Sequence of chain 1.A:
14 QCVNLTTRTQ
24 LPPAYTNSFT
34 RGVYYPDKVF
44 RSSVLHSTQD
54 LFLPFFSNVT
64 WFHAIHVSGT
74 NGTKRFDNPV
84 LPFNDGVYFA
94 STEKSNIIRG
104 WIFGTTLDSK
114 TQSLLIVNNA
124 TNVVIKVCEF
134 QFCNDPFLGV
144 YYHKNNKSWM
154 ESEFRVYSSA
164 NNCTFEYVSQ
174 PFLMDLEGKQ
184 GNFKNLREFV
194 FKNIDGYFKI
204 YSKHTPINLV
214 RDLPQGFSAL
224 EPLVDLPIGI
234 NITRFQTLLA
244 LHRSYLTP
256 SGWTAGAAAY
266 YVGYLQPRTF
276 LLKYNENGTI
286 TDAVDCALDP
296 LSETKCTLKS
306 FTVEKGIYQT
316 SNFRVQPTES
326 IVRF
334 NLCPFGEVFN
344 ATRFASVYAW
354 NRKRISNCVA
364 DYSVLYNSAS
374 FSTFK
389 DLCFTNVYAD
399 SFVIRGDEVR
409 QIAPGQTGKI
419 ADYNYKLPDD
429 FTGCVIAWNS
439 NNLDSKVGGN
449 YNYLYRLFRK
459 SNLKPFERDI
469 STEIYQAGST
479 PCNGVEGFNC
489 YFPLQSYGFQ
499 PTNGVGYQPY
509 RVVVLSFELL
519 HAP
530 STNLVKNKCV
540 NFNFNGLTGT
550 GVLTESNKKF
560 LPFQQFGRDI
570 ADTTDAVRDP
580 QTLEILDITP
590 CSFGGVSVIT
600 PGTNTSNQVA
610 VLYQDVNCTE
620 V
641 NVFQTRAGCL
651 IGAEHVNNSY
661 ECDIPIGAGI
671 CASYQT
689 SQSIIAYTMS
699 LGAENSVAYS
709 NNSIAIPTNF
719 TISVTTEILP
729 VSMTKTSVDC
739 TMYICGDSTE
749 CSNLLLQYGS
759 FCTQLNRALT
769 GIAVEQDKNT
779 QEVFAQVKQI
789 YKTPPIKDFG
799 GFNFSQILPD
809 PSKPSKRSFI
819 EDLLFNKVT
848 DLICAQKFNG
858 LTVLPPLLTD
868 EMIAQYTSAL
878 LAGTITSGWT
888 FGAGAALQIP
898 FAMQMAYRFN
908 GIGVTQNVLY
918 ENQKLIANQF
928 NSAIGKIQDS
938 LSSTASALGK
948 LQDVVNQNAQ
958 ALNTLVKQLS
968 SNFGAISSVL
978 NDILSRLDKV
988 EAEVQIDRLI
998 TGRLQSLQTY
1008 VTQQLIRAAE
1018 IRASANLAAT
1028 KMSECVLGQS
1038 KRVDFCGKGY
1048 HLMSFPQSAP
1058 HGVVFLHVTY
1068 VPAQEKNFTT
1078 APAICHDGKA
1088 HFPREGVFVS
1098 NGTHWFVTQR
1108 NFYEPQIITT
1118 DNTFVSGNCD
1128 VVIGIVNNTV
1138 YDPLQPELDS

Binding-site contacts:
Ligand atom O5 contacts residue ALA706 of chain 1.A at 4.5 Å.
Ligand atom N2 contacts residue ASN1074 of chain 1.A at 2.9 Å (h-bond).
Ligand atom C2 contacts residue ASN1074 of chain 1.A at 2.5 Å.
Ligand atom C6 contacts residue ALA706 of chain 1.A at 3.5 Å (hydrophobic).
Ligand atom C4 contacts residue ASN1074 of chain 1.A at 4.2 Å.
Ligand atom C1 contacts residue GLN895 of chain 1.B at 4.4 Å.
Ligand atom C8 contacts residue ASN1074 of chain 1.A at 4.3 Å.
Ligand atom O6 contacts residue ALA706 of chain 1.A at 3.5 Å.
Ligand atom C5 contacts residue ALA706 of chain 1.A at 3.6 Å (hydrophobic).
Ligand atom C8 contacts residue LYS1073 of chain 1.A at 4.3 Å.
Ligand atom C5 contacts residue ASN1074 of chain 1.A at 3.7 Å.
Ligand atom O5 contacts residue ASN1074 of chain 1.A at 2.4 Å (h-bond).
Ligand atom C1 contacts residue ASN1074 of chain 1.A at 1.4 Å.
Ligand atom C8 contacts residue GLU1072 of chain 1.A at 3.2 Å.
Ligand atom C7 contacts residue ASN1074 of chain 1.A at 3.8 Å.
Ligand atom O4 contacts residue ALA706 of chain 1.A at 4.4 Å.
Ligand atom C3 contacts residue ASN1074 of chain 1.A at 3.8 Å.
Ligand atom O7 contacts residue ASN1074 of chain 1.A at 4.3 Å.

Sequence of chain 1.B:
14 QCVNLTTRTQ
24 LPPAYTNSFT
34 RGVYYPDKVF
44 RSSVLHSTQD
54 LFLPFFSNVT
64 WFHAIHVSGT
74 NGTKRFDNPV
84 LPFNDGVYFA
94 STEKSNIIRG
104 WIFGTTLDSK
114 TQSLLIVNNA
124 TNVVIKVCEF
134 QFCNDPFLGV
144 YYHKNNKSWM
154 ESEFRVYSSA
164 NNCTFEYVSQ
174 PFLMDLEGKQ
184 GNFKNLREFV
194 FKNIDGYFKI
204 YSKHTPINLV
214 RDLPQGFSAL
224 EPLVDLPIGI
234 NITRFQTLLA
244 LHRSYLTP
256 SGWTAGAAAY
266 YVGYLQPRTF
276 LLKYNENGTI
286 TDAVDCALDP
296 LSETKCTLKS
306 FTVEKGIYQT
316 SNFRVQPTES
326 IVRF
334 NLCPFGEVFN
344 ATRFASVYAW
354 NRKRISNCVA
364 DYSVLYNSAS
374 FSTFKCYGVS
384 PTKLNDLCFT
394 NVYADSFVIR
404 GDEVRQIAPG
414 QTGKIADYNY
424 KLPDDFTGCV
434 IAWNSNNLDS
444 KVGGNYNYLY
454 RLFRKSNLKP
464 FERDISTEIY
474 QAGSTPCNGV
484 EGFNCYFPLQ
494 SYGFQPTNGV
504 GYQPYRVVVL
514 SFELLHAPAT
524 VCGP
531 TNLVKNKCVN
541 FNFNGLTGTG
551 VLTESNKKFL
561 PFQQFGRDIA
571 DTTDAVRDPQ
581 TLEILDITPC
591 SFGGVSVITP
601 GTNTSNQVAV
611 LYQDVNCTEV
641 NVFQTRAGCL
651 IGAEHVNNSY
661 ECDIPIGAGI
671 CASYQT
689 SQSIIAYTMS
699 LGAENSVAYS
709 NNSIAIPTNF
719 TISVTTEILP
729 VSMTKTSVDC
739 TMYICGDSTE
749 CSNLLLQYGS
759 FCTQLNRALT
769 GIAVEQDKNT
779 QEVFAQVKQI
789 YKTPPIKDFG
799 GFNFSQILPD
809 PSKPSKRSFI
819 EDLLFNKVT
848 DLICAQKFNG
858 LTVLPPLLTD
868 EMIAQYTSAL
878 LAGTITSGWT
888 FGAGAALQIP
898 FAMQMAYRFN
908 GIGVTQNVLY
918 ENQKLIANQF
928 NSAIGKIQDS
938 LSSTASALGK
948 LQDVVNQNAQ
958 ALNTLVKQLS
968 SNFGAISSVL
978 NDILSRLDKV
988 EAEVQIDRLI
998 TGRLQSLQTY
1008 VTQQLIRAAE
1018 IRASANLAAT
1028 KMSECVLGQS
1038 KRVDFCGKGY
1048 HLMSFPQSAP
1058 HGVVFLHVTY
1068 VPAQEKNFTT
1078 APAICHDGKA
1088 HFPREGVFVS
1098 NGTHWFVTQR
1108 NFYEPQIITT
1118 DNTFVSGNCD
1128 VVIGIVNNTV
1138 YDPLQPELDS

A protein and the small-molecule ligand that binds it are described below.
Small molecule (SMILES): CC(=O)N[C@@H]1[C@@H](O)[C@H](O)[C@@H](CO)O[C@H]1O